Sequence of chain 1.A:
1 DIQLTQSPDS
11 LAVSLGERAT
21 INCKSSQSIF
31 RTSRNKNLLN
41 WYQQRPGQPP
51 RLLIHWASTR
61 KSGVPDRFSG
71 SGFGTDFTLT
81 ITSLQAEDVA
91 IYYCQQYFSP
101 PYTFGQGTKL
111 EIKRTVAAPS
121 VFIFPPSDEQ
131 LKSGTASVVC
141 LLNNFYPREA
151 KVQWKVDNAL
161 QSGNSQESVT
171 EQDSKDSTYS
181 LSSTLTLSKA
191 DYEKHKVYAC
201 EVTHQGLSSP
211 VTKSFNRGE

Sequence of chain 1.B:
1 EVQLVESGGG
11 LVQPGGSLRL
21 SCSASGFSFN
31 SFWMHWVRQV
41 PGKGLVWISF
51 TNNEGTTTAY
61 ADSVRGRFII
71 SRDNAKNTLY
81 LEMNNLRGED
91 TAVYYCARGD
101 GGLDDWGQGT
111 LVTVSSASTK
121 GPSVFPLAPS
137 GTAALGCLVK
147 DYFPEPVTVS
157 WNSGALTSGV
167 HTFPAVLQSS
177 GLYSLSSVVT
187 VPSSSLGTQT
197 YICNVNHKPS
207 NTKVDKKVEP

Binding-site contacts:
Ligand atom O6 contacts residue SER31 of chain 1.B at 3.5 Å (h-bond).
Ligand atom N2 contacts residue TYR97 of chain 1.A at 3.7 Å.
Ligand atom O3 contacts residue GLY99 of chain 1.B at 3.0 Å.
Ligand atom O22 contacts residue LEU38 of chain 1.A at 3.6 Å.
Ligand atom O7 contacts residue ASP100 of chain 1.B at 3.7 Å.
Ligand atom C7 contacts residue ARG34 of chain 1.A at 3.7 Å.
Ligand atom C25 contacts residue ARG34 of chain 1.A at 4.0 Å.
Ligand atom C3 contacts residue ASP100 of chain 1.B at 3.6 Å.
Ligand atom P21 contacts residue ARG31 of chain 1.A at 3.6 Å.
Ligand atom C1 contacts residue TRP33 of chain 1.B at 4.0 Å (hydrophobic).
Ligand atom O3 contacts residue TYR97 of chain 1.A at 2.6 Å (h-bond).
Ligand atom O31 contacts residue ARG34 of chain 1.A at 3.8 Å.
Ligand atom C6 contacts residue SER31 of chain 1.B at 3.4 Å.
Ligand atom O22 contacts residue ARG31 of chain 1.A at 2.8 Å (salt-bridge).
Ligand atom N2 contacts residue TRP33 of chain 1.B at 3.5 Å.
Ligand atom C5 contacts residue TRP33 of chain 1.B at 3.8 Å (hydrophobic).
Ligand atom C4 contacts residue GLY99 of chain 1.B at 3.5 Å.
Ligand atom O22 contacts residue ARG34 of chain 1.A at 2.9 Å (salt-bridge).
Ligand atom C2 contacts residue ASP100 of chain 1.B at 3.5 Å.
Ligand atom O3 contacts residue ASP100 of chain 1.B at 2.7 Å (salt-bridge).
Ligand atom P21 contacts residue ARG34 of chain 1.A at 3.7 Å.
Ligand atom O20 contacts residue ARG34 of chain 1.A at 3.3 Å (salt-bridge).
Ligand atom C4 contacts residue ASP100 of chain 1.B at 4.1 Å.
Ligand atom O6 contacts residue ASN53 of chain 1.B at 3.5 Å (h-bond).
Ligand atom C19 contacts residue TRP33 of chain 1.B at 3.6 Å (hydrophobic).
Ligand atom O4 contacts residue TRP33 of chain 1.B at 2.8 Å (h-bond).
Ligand atom O4 contacts residue GLY99 of chain 1.B at 2.7 Å (h-bond).
Ligand atom O7 contacts residue ARG34 of chain 1.A at 3.2 Å (salt-bridge).
Ligand atom C3 contacts residue TYR97 of chain 1.A at 3.5 Å (hydrophobic).
Ligand atom C8 contacts residue TYR97 of chain 1.A at 3.3 Å (hydrophobic).
Ligand atom C7 contacts residue TYR97 of chain 1.A at 3.7 Å (hydrophobic).
Ligand atom C3 contacts residue GLY99 of chain 1.B at 4.0 Å.
Ligand atom O4 contacts residue PHE32 of chain 1.B at 3.5 Å.
Ligand atom O23 contacts residue ARG31 of chain 1.A at 3.5 Å (salt-bridge).
Ligand atom C8 contacts residue ARG34 of chain 1.A at 3.8 Å.
Ligand atom O7 contacts residue TYR97 of chain 1.A at 4.0 Å.
Ligand atom C27 contacts residue ARG34 of chain 1.A at 4.0 Å.
Ligand atom C4 contacts residue TRP33 of chain 1.B at 4.0 Å (hydrophobic).
Ligand atom O23 contacts residue TRP33 of chain 1.B at 3.9 Å.
Ligand atom C3 contacts residue TRP33 of chain 1.B at 3.6 Å (hydrophobic).

The protein below binds the small molecule below.
Small molecule (SMILES): CC(=O)N[C@H]1[C@H](O[C@H](COP(=O)(O)O)[C@@H](O)[C@@H](O)CO)O[C@H](CO)[C@@H](O)[C@@H]1O